Sequence of chain 1.CA:
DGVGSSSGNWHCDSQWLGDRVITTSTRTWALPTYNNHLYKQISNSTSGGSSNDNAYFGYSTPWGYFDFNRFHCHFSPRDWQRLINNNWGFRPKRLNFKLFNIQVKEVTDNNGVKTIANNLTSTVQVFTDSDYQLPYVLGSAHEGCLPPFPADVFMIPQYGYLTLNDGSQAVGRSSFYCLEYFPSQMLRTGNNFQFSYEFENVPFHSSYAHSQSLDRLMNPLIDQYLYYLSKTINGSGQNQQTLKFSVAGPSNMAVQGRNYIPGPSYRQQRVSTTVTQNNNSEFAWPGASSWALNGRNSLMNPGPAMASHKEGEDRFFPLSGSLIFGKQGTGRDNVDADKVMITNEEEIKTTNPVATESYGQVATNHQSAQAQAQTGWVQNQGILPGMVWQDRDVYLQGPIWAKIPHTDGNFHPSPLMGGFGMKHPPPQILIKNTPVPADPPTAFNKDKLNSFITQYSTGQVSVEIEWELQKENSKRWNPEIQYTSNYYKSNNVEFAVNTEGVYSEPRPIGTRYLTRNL

Sequence of chain 1.PA:
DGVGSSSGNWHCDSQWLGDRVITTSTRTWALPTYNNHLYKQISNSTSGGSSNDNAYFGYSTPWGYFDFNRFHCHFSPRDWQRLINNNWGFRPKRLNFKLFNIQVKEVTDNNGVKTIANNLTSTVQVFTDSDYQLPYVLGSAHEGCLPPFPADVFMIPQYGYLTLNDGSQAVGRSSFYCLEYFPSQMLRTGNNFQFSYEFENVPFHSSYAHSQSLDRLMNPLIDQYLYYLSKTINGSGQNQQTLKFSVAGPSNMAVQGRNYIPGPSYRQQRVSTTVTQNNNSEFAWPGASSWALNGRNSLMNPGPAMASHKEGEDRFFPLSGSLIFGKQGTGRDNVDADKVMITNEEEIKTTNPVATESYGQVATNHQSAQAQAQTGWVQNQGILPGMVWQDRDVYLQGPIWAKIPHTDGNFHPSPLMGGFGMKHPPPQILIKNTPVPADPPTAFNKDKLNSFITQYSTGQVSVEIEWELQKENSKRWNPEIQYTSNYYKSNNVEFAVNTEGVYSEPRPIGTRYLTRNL

A small-molecule ligand and the protein it binds are described below.
Small molecule (SMILES): OC[C@H]1O[C@@H](O)[C@H](O)[C@@H](O)[C@H]1O

Binding-site contacts:
Ligand atom C2 contacts residue TRP285 of chain 1.CA at 3.4 Å (hydrophobic).
Ligand atom C6 contacts residue ASP53 of chain 1.CA at 3.6 Å.
Ligand atom C1 contacts residue ASN252 of chain 1.PA at 4.0 Å.
Ligand atom O5 contacts residue TRP285 of chain 1.CA at 3.2 Å.
Ligand atom O2 contacts residue TRP285 of chain 1.CA at 4.3 Å.
Ligand atom O6 contacts residue TRP285 of chain 1.CA at 3.6 Å (h-bond).
Ligand atom O1 contacts residue VAL255 of chain 1.PA at 3.3 Å.
Ligand atom C2 contacts residue ASN252 of chain 1.PA at 4.2 Å.
Ligand atom O1 contacts residue TRP285 of chain 1.CA at 3.6 Å.
Ligand atom O2 contacts residue VAL255 of chain 1.PA at 4.4 Å.
Ligand atom O5 contacts residue ASP53 of chain 1.CA at 4.1 Å.
Ligand atom C5 contacts residue TRP285 of chain 1.CA at 3.4 Å (hydrophobic).
Ligand atom C1 contacts residue TRP285 of chain 1.CA at 3.9 Å (hydrophobic).
Ligand atom O1 contacts residue ASN252 of chain 1.PA at 3.2 Å (h-bond).
Ligand atom C3 contacts residue TRP285 of chain 1.CA at 3.5 Å (hydrophobic).
Ligand atom O1 contacts residue ALA254 of chain 1.PA at 3.8 Å.
Ligand atom O3 contacts residue TRP285 of chain 1.CA at 3.2 Å.
Ligand atom O2 contacts residue ASN252 of chain 1.PA at 3.3 Å (h-bond).
Ligand atom C4 contacts residue TRP285 of chain 1.CA at 2.8 Å (hydrophobic).
Ligand atom C6 contacts residue TRP285 of chain 1.CA at 3.2 Å (hydrophobic).
Ligand atom O4 contacts residue TRP285 of chain 1.CA at 1.4 Å.